The protein below binds the small molecule below.
Small molecule (SMILES): CC(=O)N[C@@H]1[C@@H](O)[C@H](O)[C@@H](CO)O[C@H]1O

Binding-site contacts:
Ligand atom C6 contacts residue GLU398 of chain 1.A at 4.2 Å.
Ligand atom C2 contacts residue VAL297 of chain 1.A at 3.9 Å (hydrophobic).
Ligand atom C5 contacts residue VAL297 of chain 1.A at 4.5 Å (hydrophobic).
Ligand atom C1 contacts residue ASN285 of chain 1.A at 1.4 Å.
Ligand atom C5 contacts residue ASN285 of chain 1.A at 3.6 Å.
Ligand atom C8 contacts residue ASN285 of chain 1.A at 4.5 Å.
Ligand atom C7 contacts residue VAL297 of chain 1.A at 4.3 Å (hydrophobic).
Ligand atom C3 contacts residue ASN285 of chain 1.A at 3.8 Å.
Ligand atom C4 contacts residue ASN285 of chain 1.A at 4.2 Å.
Ligand atom C1 contacts residue VAL297 of chain 1.A at 3.6 Å (hydrophobic).
Ligand atom C7 contacts residue ASN285 of chain 1.A at 3.2 Å.
Ligand atom N2 contacts residue ASN285 of chain 1.A at 2.9 Å (h-bond).
Ligand atom O5 contacts residue ASN285 of chain 1.A at 2.4 Å (h-bond).
Ligand atom N2 contacts residue VAL297 of chain 1.A at 3.5 Å (h-bond).
Ligand atom C6 contacts residue ASN298 of chain 1.A at 4.0 Å.
Ligand atom O7 contacts residue ASN285 of chain 1.A at 3.1 Å (h-bond).
Ligand atom C8 contacts residue VAL297 of chain 1.A at 4.2 Å (hydrophobic).
Ligand atom C5 contacts residue ASN298 of chain 1.A at 3.8 Å.
Ligand atom C8 contacts residue SER45 of chain 1.A at 3.4 Å.
Ligand atom C1 contacts residue ASN298 of chain 1.A at 4.0 Å.
Ligand atom C3 contacts residue VAL297 of chain 1.A at 4.1 Å (hydrophobic).
Ligand atom O5 contacts residue ASN298 of chain 1.A at 3.7 Å.
Ligand atom C2 contacts residue ASN285 of chain 1.A at 2.4 Å.

Sequence of chain 1.A:
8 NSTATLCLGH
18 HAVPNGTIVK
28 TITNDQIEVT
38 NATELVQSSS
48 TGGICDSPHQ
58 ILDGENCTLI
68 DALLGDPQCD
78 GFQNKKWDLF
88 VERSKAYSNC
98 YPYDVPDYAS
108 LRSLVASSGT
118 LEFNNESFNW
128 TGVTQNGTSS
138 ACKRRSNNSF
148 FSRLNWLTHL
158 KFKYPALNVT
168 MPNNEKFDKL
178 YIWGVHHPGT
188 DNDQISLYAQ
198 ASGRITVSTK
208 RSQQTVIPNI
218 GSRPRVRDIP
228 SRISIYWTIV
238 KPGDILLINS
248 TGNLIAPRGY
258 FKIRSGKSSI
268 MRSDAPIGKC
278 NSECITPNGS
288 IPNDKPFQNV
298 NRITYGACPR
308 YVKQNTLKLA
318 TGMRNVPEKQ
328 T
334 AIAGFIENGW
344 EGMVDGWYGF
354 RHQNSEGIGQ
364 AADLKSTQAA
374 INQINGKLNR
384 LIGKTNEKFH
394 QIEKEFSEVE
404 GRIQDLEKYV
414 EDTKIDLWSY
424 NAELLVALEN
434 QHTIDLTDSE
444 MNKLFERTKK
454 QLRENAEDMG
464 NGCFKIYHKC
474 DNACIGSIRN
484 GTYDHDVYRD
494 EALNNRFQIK